Binding-site contacts:
Ligand atom C3 contacts residue SER41 of chain 1.A at 4.0 Å.
Ligand atom O5 contacts residue GLY76 of chain 1.A at 3.1 Å (h-bond).
Ligand atom C3 contacts residue GLY76 of chain 1.A at 3.8 Å.
Ligand atom O3 contacts residue SER41 of chain 1.A at 3.2 Å.
Ligand atom O2 contacts residue SER41 of chain 1.A at 2.8 Å (h-bond).
Ligand atom O1 contacts residue GLN13 of chain 1.A at 2.3 Å (h-bond).
Ligand atom O6 contacts residue GLY112 of chain 1.A at 3.8 Å.
Ligand atom C3 contacts residue LYS114 of chain 1.A at 3.8 Å.
Ligand atom C5 contacts residue GLY76 of chain 1.A at 3.9 Å.
Ligand atom O6 contacts residue GLU73 of chain 1.A at 2.7 Å (salt-bridge).
Ligand atom O3 contacts residue ALA75 of chain 1.A at 3.7 Å.
Ligand atom C2 contacts residue SER41 of chain 1.A at 3.6 Å.
Ligand atom C4 contacts residue GLU73 of chain 1.A at 3.3 Å.
Ligand atom O3 contacts residue LYS114 of chain 1.A at 3.3 Å (salt-bridge).
Ligand atom O5 contacts residue GLN13 of chain 1.A at 3.0 Å (h-bond).
Ligand atom C1 contacts residue GLY76 of chain 1.A at 3.9 Å.
Ligand atom C4 contacts residue GLY76 of chain 1.A at 4.0 Å.
Ligand atom O3 contacts residue GLY76 of chain 1.A at 3.4 Å (h-bond).
Ligand atom O3 contacts residue TRP39 of chain 1.A at 3.8 Å.
Ligand atom C1 contacts residue TRP39 of chain 1.A at 3.9 Å (hydrophobic).
Ligand atom C5 contacts residue TRP39 of chain 1.A at 3.7 Å (hydrophobic).
Ligand atom O6 contacts residue ALA75 of chain 1.A at 3.4 Å.
Ligand atom O4 contacts residue GLU73 of chain 1.A at 2.8 Å (salt-bridge).
Ligand atom C4 contacts residue GLY77 of chain 1.A at 4.1 Å.
Ligand atom O6 contacts residue GLU74 of chain 1.A at 3.4 Å (salt-bridge).
Ligand atom C5 contacts residue GLU73 of chain 1.A at 3.8 Å.
Ligand atom C6 contacts residue GLU73 of chain 1.A at 3.3 Å.
Ligand atom C4 contacts residue TRP39 of chain 1.A at 3.6 Å (hydrophobic).
Ligand atom C4 contacts residue LYS114 of chain 1.A at 4.0 Å.
Ligand atom C1 contacts residue GLN13 of chain 1.A at 3.0 Å.
Ligand atom O2 contacts residue GLN13 of chain 1.A at 3.8 Å.
Ligand atom O6 contacts residue GLY77 of chain 1.A at 3.7 Å.
Ligand atom C6 contacts residue GLY76 of chain 1.A at 4.0 Å.
Ligand atom O4 contacts residue LYS114 of chain 1.A at 3.1 Å (salt-bridge).
Ligand atom C6 contacts residue TRP39 of chain 1.A at 3.8 Å (hydrophobic).
Ligand atom O6 contacts residue GLY76 of chain 1.A at 3.2 Å (h-bond).
Ligand atom C2 contacts residue GLN13 of chain 1.A at 3.3 Å.
Ligand atom O4 contacts residue GLY76 of chain 1.A at 3.5 Å.
Ligand atom C2 contacts residue GLY76 of chain 1.A at 3.8 Å.
Ligand atom O2 contacts residue ALA43 of chain 1.A at 3.7 Å.

The protein below binds the small molecule below.
Small molecule (SMILES): OC[C@H]1O[C@@H](O[C@H]2[C@H](O)[C@@H](O)[C@H](O)O[C@@H]2CO)[C@H](O)[C@@H](O)[C@@H]1O

Sequence of chain 1.A:
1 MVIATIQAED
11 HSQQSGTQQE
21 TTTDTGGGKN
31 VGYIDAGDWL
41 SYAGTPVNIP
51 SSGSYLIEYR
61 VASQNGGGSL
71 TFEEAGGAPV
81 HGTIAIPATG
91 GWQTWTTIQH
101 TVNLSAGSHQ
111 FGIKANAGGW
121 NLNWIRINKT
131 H